Sequence of chain 3.F:
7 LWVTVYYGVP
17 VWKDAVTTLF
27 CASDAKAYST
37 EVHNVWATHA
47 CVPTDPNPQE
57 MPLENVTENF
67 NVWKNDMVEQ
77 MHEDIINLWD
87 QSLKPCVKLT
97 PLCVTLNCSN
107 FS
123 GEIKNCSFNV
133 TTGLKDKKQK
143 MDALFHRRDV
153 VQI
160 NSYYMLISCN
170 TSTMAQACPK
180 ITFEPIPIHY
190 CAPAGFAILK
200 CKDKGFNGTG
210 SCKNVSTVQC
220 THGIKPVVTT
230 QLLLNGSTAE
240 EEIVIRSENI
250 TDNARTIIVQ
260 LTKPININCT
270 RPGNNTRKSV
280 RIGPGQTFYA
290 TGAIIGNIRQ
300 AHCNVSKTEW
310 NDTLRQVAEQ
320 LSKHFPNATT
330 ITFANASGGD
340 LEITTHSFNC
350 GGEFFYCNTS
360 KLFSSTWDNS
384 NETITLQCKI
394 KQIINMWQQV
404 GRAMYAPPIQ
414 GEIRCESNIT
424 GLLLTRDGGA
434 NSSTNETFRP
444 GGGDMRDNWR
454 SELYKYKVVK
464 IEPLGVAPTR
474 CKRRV

Binding-site contacts:
Ligand atom C3 contacts residue ASN131 of chain 3.F at 3.8 Å.
Ligand atom C8 contacts residue THR101 of chain 3.F at 4.4 Å.
Ligand atom C7 contacts residue NAG1 of chain 3.NA at 4.0 Å.
Ligand atom C7 contacts residue ASN131 of chain 3.F at 3.6 Å.
Ligand atom N2 contacts residue LYS142 of chain 3.F at 3.9 Å.
Ligand atom C5 contacts residue ASN131 of chain 3.F at 3.7 Å.
Ligand atom C8 contacts residue LYS142 of chain 3.F at 4.3 Å.
Ligand atom C8 contacts residue PHE130 of chain 3.F at 3.7 Å (hydrophobic).
Ligand atom N2 contacts residue ASN131 of chain 3.F at 2.9 Å (h-bond).
Ligand atom C2 contacts residue ASN131 of chain 3.F at 2.5 Å.
Ligand atom O7 contacts residue NAG1 of chain 3.NA at 4.1 Å.
Ligand atom O5 contacts residue ASN131 of chain 3.F at 2.4 Å (h-bond).
Ligand atom C3 contacts residue LYS142 of chain 3.F at 4.5 Å.
Ligand atom C4 contacts residue ASN131 of chain 3.F at 4.2 Å.
Ligand atom C1 contacts residue LYS142 of chain 3.F at 4.5 Å.
Ligand atom C1 contacts residue ASN131 of chain 3.F at 1.4 Å.
Ligand atom C8 contacts residue ASN103 of chain 3.F at 4.2 Å.
Ligand atom O3 contacts residue NAG1 of chain 3.NA at 3.6 Å.
Ligand atom O7 contacts residue ASN131 of chain 3.F at 3.8 Å.
Ligand atom C8 contacts residue NAG1 of chain 3.NA at 4.2 Å.
Ligand atom C8 contacts residue SER129 of chain 3.F at 3.3 Å.

The small molecule below binds the protein below.
Small molecule (SMILES): CC(=O)N[C@@H]1[C@@H](O)[C@H](O)[C@@H](CO)O[C@H]1O